Sequence of chain 1.B:
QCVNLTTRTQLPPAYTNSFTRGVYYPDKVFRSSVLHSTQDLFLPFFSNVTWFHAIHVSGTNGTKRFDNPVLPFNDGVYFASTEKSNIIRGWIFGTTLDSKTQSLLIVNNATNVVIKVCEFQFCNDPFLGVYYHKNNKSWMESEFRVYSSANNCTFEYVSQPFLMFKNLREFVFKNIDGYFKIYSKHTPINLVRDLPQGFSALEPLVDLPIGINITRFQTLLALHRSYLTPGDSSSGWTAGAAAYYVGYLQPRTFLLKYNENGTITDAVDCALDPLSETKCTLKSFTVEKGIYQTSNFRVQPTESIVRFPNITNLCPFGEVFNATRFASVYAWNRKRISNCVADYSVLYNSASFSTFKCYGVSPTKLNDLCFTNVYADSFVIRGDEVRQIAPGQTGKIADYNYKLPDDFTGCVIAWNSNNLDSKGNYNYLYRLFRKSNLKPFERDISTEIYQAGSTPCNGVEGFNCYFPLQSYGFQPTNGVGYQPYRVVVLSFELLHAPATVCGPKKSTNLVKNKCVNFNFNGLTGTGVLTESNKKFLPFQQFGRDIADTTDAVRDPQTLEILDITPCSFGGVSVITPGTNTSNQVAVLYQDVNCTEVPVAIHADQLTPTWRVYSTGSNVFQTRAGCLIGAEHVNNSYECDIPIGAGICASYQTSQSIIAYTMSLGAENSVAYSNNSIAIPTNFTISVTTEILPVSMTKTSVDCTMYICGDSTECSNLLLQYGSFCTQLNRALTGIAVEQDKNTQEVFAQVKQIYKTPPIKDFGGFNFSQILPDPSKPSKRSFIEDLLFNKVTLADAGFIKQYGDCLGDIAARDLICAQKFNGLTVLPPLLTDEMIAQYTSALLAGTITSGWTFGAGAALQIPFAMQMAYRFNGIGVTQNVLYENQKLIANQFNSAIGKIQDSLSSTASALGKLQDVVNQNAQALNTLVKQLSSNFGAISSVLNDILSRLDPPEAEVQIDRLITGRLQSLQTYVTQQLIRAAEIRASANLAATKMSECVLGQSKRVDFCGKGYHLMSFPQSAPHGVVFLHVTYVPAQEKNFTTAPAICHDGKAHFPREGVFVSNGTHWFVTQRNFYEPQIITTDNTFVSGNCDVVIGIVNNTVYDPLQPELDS

A small-molecule ligand and the protein it binds are described below.
Small molecule (SMILES): CC(=O)N[C@@H]1[C@@H](O)[C@H](O)[C@@H](CO)O[C@H]1O

Sequence of chain 1.A:
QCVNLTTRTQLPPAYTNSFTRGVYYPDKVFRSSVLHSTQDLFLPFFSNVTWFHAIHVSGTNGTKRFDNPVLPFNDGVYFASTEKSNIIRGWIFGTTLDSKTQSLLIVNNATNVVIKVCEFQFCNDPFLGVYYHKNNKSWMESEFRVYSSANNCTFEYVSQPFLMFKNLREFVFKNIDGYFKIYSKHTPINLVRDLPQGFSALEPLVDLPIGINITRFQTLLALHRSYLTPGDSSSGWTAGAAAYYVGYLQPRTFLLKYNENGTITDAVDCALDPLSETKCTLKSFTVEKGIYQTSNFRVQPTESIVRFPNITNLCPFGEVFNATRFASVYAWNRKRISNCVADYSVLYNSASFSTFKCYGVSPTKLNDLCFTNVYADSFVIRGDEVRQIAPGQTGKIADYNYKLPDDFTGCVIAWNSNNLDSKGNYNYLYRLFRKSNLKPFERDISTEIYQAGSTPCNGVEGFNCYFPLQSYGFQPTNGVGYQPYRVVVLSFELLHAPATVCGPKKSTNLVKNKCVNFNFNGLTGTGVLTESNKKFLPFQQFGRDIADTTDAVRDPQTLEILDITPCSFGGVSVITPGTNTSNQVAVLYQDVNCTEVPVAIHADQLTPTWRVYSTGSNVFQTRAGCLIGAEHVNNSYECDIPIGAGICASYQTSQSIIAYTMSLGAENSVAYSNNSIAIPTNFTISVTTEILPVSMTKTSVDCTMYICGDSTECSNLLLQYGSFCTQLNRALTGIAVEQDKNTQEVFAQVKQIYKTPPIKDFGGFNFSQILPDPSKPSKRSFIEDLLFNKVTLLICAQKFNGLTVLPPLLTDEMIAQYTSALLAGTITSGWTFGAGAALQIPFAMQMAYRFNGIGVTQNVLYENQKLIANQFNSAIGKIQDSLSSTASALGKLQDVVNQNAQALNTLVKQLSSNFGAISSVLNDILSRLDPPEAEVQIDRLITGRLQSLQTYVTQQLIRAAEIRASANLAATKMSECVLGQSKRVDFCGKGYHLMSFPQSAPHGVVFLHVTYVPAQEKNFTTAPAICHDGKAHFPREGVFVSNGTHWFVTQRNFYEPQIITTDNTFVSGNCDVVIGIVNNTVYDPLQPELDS

Binding-site contacts:
Ligand atom O5 contacts residue ASP815 of chain 1.B at 3.9 Å.
Ligand atom C1 contacts residue ASN728 of chain 1.A at 1.4 Å.
Ligand atom C8 contacts residue ASN728 of chain 1.A at 4.3 Å.
Ligand atom O7 contacts residue ASN728 of chain 1.A at 2.8 Å (h-bond).
Ligand atom C4 contacts residue ASN728 of chain 1.A at 4.2 Å.
Ligand atom C5 contacts residue ASN728 of chain 1.A at 3.7 Å.
Ligand atom C8 contacts residue GLY1150 of chain 1.A at 4.0 Å.
Ligand atom C1 contacts residue ASP815 of chain 1.B at 4.5 Å.
Ligand atom C3 contacts residue ASN728 of chain 1.A at 3.8 Å.
Ligand atom N2 contacts residue ASN728 of chain 1.A at 2.9 Å (h-bond).
Ligand atom O5 contacts residue ASN728 of chain 1.A at 2.4 Å (h-bond).
Ligand atom C2 contacts residue ASN728 of chain 1.A at 2.4 Å.
Ligand atom C7 contacts residue ASN728 of chain 1.A at 3.1 Å.